This small molecule binds to this protein.
Small molecule (SMILES): Nc1ncnc2c1ncn2[C@@H]1O[C@H](CO[P](=O)(O)O[P](=O)(O)CP(=O)(O)O)[C@@H](O)[C@H]1O

Binding-site contacts:
Ligand atom O2A contacts residue ILE330 of chain 1.F at 3.8 Å.
Ligand atom N3 contacts residue TYR185 of chain 1.F at 3.5 Å.
Ligand atom O1G contacts residue ASN333 of chain 1.F at 3.0 Å (h-bond).
Ligand atom C8 contacts residue ILE148 of chain 1.F at 3.7 Å (hydrophobic).
Ligand atom O2A contacts residue LYS74 of chain 1.F at 3.1 Å.
Ligand atom O2G contacts residue ARG202 of chain 1.F at 3.5 Å (salt-bridge).
Ligand atom O3A contacts residue LYS74 of chain 1.F at 3.9 Å.
Ligand atom C2 contacts residue LEU186 of chain 1.F at 3.5 Å (hydrophobic).
Ligand atom N1 contacts residue TYR185 of chain 1.F at 3.7 Å.
Ligand atom C5' contacts residue ASN242 of chain 1.F at 3.5 Å.
Ligand atom PG contacts residue GLU331 of chain 1.F at 3.3 Å.
Ligand atom PG contacts residue ASP318 of chain 1.F at 3.5 Å.
Ligand atom C3B contacts residue ASN242 of chain 1.F at 3.3 Å.
Ligand atom O1B contacts residue GLU331 of chain 1.F at 2.3 Å (salt-bridge).
Ligand atom O2G contacts residue ASP318 of chain 1.F at 3.7 Å.
Ligand atom O2' contacts residue HIS239 of chain 1.F at 3.8 Å.
Ligand atom O2' contacts residue THR241 of chain 1.F at 3.0 Å (h-bond).
Ligand atom N7 contacts residue GLN183 of chain 1.F at 3.8 Å.
Ligand atom N7 contacts residue ILE148 of chain 1.F at 3.7 Å.
Ligand atom C6 contacts residue LEU186 of chain 1.F at 3.9 Å (hydrophobic).
Ligand atom PG contacts residue ASN333 of chain 1.F at 3.9 Å.
Ligand atom C3' contacts residue ASP200 of chain 1.F at 3.9 Å.
Ligand atom O1B contacts residue LYS74 of chain 1.F at 3.2 Å (salt-bridge).
Ligand atom C2 contacts residue LYS198 of chain 1.F at 3.5 Å.
Ligand atom O3' contacts residue ASP200 of chain 1.F at 2.5 Å (salt-bridge).
Ligand atom N3 contacts residue LYS198 of chain 1.F at 3.5 Å (salt-bridge).
Ligand atom N6 contacts residue GLN183 of chain 1.F at 3.6 Å.
Ligand atom O4' contacts residue LEU240 of chain 1.F at 3.9 Å.
Ligand atom O3G contacts residue GLU331 of chain 1.F at 3.2 Å (salt-bridge).
Ligand atom O1G contacts residue GLU331 of chain 1.F at 2.5 Å (salt-bridge).
Ligand atom C3' contacts residue THR241 of chain 1.F at 3.9 Å.
Ligand atom N1 contacts residue LEU186 of chain 1.F at 2.9 Å (h-bond).
Ligand atom O2G contacts residue ARG222 of chain 1.F at 2.9 Å (salt-bridge).
Ligand atom C2 contacts residue TYR185 of chain 1.F at 3.5 Å (hydrophobic).
Ligand atom N6 contacts residue LYS184 of chain 1.F at 2.9 Å (salt-bridge).
Ligand atom O3G contacts residue ASP318 of chain 1.F at 2.3 Å (salt-bridge).
Ligand atom N6 contacts residue TYR185 of chain 1.F at 3.8 Å.
Ligand atom O3G contacts residue ASN333 of chain 1.F at 3.7 Å.
Ligand atom PB contacts residue GLU331 of chain 1.F at 3.6 Å.
Ligand atom O3' contacts residue THR241 of chain 1.F at 2.9 Å (h-bond).

Sequence of chain 1.F:
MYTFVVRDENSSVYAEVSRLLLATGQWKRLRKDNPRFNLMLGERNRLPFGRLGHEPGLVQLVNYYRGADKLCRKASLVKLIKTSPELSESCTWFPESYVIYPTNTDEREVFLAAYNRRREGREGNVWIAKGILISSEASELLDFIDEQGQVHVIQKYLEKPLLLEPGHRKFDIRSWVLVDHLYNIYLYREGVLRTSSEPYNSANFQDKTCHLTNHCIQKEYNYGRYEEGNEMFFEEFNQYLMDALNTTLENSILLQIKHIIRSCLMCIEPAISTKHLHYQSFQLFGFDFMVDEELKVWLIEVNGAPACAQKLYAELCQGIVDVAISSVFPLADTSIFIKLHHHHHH